Sequence of chain 33.F:
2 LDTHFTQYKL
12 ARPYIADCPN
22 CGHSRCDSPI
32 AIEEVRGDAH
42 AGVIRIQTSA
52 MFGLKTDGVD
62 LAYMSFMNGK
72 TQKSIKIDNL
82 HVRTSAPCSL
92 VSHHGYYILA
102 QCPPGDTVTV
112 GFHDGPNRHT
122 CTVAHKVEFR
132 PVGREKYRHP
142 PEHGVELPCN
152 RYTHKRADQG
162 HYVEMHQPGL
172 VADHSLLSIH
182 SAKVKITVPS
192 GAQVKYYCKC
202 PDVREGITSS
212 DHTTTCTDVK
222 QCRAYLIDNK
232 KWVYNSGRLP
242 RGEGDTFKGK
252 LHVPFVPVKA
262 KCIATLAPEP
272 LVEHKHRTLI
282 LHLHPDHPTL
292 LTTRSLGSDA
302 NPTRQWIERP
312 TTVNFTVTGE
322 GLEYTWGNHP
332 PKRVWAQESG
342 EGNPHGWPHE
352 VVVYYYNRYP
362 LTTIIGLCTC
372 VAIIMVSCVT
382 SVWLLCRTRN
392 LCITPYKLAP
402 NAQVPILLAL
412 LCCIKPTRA

Binding-site contacts:
Ligand atom O6B contacts residue LEU62 of chain 33.F at 4.0 Å.
Ligand atom OAF contacts residue ARG157 of chain 33.F at 2.8 Å (salt-bridge).
Ligand atom SAG contacts residue ARG157 of chain 33.F at 3.6 Å (salt-bridge).
Ligand atom O6B contacts residue ARG157 of chain 33.F at 3.3 Å (salt-bridge).
Ligand atom O3 contacts residue ARG157 of chain 33.F at 3.3 Å (salt-bridge).
Ligand atom O4 contacts residue LYS156 of chain 33.F at 3.5 Å.
Ligand atom SAG contacts residue THR4 of chain 33.F at 3.9 Å.
Ligand atom C3 contacts residue LYS156 of chain 33.F at 4.0 Å.
Ligand atom OAF contacts residue ALA158 of chain 33.F at 3.3 Å.
Ligand atom OAH contacts residue ASP3 of chain 33.F at 4.0 Å.
Ligand atom C6 contacts residue LEU62 of chain 33.F at 3.5 Å (hydrophobic).
Ligand atom C2 contacts residue ALA158 of chain 33.F at 3.7 Å (hydrophobic).
Ligand atom C3 contacts residue ALA158 of chain 33.F at 4.0 Å (hydrophobic).
Ligand atom C6 contacts residue HIS94 of chain 33.F at 3.9 Å.
Ligand atom C3 contacts residue ARG157 of chain 33.F at 3.7 Å.
Ligand atom O6A contacts residue LEU62 of chain 33.F at 3.4 Å.
Ligand atom C4 contacts residue LYS156 of chain 33.F at 4.0 Å.
Ligand atom OAH contacts residue THR4 of chain 33.F at 3.7 Å.
Ligand atom O5 contacts residue ARG157 of chain 33.F at 3.8 Å.
Ligand atom O5 contacts residue LYS156 of chain 33.F at 3.4 Å.
Ligand atom C5 contacts residue HIS155 of chain 33.F at 4.0 Å.
Ligand atom O6B contacts residue LYS156 of chain 33.F at 3.3 Å.
Ligand atom O5B contacts residue LYS156 of chain 33.F at 3.3 Å.
Ligand atom O4 contacts residue SER93 of chain 33.F at 3.0 Å (h-bond).
Ligand atom O6B contacts residue HIS155 of chain 33.F at 3.3 Å (h-bond).
Ligand atom OBI contacts residue LYS156 of chain 33.F at 4.0 Å.
Ligand atom O6B contacts residue HIS94 of chain 33.F at 4.0 Å.
Ligand atom O3 contacts residue ALA158 of chain 33.F at 3.0 Å (h-bond).
Ligand atom C5 contacts residue LEU62 of chain 33.F at 3.8 Å (hydrophobic).
Ligand atom OAF contacts residue THR4 of chain 33.F at 2.9 Å (h-bond).
Ligand atom OAH contacts residue ARG157 of chain 33.F at 3.1 Å (salt-bridge).
Ligand atom O6A contacts residue HIS94 of chain 33.F at 3.2 Å (h-bond).
Ligand atom C6 contacts residue HIS155 of chain 33.F at 3.4 Å.
Ligand atom O5 contacts residue HIS155 of chain 33.F at 3.6 Å.
Ligand atom OAH contacts residue LEU2 of chain 33.F at 2.8 Å (h-bond).
Ligand atom O6A contacts residue HIS155 of chain 33.F at 3.8 Å.
Ligand atom C6 contacts residue SER93 of chain 33.F at 4.0 Å.
Ligand atom O3 contacts residue LYS156 of chain 33.F at 3.0 Å.
Ligand atom O6A contacts residue SER93 of chain 33.F at 3.2 Å.
Ligand atom O4 contacts residue HIS155 of chain 33.F at 3.5 Å (h-bond).

A protein and the small-molecule ligand that binds it are described below.
Small molecule (SMILES): O=C(O)[C@@H]1O[C@H](O[C@H]2[C@@H](OS(=O)(=O)O)O[C@@H](O)[C@H](NS(=O)(=O)O)[C@H]2O)[C@@H](OS(=O)(=O)O)[C@H](O)[C@@H]1O